Binding-site contacts:
Ligand atom C2 contacts residue ASN246 of chain 1.M at 2.5 Å.
Ligand atom O3 contacts residue ILE26 of chain 1.P at 4.0 Å.
Ligand atom C7 contacts residue ASN246 of chain 1.M at 3.1 Å.
Ligand atom O6 contacts residue THR248 of chain 1.M at 4.5 Å.
Ligand atom C5 contacts residue ASN246 of chain 1.M at 3.5 Å.
Ligand atom C6 contacts residue ASN246 of chain 1.M at 3.8 Å.
Ligand atom O4 contacts residue HIS24 of chain 1.P at 4.3 Å.
Ligand atom C4 contacts residue ASN246 of chain 1.M at 4.3 Å.
Ligand atom C6 contacts residue HIS24 of chain 1.P at 3.0 Å.
Ligand atom O4 contacts residue ARG60 of chain 1.P at 3.7 Å.
Ligand atom O6 contacts residue ASN246 of chain 1.M at 3.4 Å (h-bond).
Ligand atom C4 contacts residue ARG60 of chain 1.P at 4.5 Å.
Ligand atom C5 contacts residue HIS24 of chain 1.P at 4.1 Å.
Ligand atom C3 contacts residue ASN246 of chain 1.M at 3.8 Å.
Ligand atom O6 contacts residue TYR85 of chain 1.P at 4.4 Å.
Ligand atom N2 contacts residue ASN246 of chain 1.M at 2.5 Å (h-bond).
Ligand atom O6 contacts residue HIS24 of chain 1.P at 3.4 Å (h-bond).
Ligand atom O6 contacts residue ILE25 of chain 1.P at 3.4 Å.
Ligand atom C4 contacts residue HIS24 of chain 1.P at 4.2 Å.
Ligand atom O7 contacts residue ASN246 of chain 1.M at 4.0 Å.
Ligand atom O3 contacts residue ARG60 of chain 1.P at 4.2 Å.
Ligand atom C6 contacts residue ILE25 of chain 1.P at 3.6 Å (hydrophobic).
Ligand atom C8 contacts residue ASN246 of chain 1.M at 3.4 Å.
Ligand atom C1 contacts residue ASN246 of chain 1.M at 1.4 Å.
Ligand atom O5 contacts residue ASN246 of chain 1.M at 2.3 Å (h-bond).

A protein and the small-molecule ligand that binds it are described below.
Small molecule (SMILES): CC(=O)N[C@H]1[C@H](O[C@H]2[C@H](O)[C@@H](NC(C)=O)CO[C@@H]2CO)O[C@H](CO)[C@@H](O)[C@@H]1O

Sequence of chain 1.P:
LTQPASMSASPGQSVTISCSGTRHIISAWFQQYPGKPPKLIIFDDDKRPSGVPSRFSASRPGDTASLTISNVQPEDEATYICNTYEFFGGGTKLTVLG

Sequence of chain 1.M:
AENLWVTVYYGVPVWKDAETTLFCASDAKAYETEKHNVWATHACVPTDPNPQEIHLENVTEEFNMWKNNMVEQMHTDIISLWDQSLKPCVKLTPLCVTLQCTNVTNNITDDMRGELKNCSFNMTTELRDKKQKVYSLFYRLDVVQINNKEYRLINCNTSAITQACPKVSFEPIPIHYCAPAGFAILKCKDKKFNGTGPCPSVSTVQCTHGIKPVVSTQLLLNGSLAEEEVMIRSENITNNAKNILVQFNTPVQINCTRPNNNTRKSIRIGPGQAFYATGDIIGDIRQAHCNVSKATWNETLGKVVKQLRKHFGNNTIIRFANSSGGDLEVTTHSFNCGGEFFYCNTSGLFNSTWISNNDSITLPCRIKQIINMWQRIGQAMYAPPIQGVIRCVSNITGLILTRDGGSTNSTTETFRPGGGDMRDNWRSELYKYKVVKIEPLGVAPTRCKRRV